The protein below binds the small molecule below.
Small molecule (SMILES): Oc1cc(O)c2c(c1)O[C@H](c1ccc(O)c(O)c1)[C@H](O)C2

Binding-site contacts:
Ligand atom CAV contacts residue LEU54 of chain 1.C at 3.6 Å (hydrophobic).
Ligand atom CAK contacts residue LYS137 of chain 1.C at 3.4 Å.
Ligand atom OAG contacts residue ILE56 of chain 1.C at 4.3 Å.
Ligand atom CBD contacts residue VAL36 of chain 1.C at 4.2 Å (hydrophobic).
Ligand atom CAY contacts residue LYS137 of chain 1.C at 3.7 Å.
Ligand atom CAK contacts residue ILE33 of chain 1.C at 3.9 Å (hydrophobic).
Ligand atom CAV contacts residue THR29 of chain 1.C at 3.9 Å.
Ligand atom OAD contacts residue LEU54 of chain 1.C at 3.9 Å.
Ligand atom CAI contacts residue LEU141 of chain 1.C at 3.5 Å (hydrophobic).
Ligand atom CAN contacts residue ILE33 of chain 1.C at 3.8 Å (hydrophobic).
Ligand atom OAB contacts residue ILE33 of chain 1.C at 3.7 Å.
Ligand atom OAG contacts residue LYS137 of chain 1.C at 4.2 Å.
Ligand atom CBE contacts residue LEU54 of chain 1.C at 4.1 Å (hydrophobic).
Ligand atom OAD contacts residue THR29 of chain 1.C at 3.1 Å (h-bond).
Ligand atom CAI contacts residue HIS67 of chain 1.C at 3.8 Å.
Ligand atom CBC contacts residue ILE33 of chain 1.C at 4.1 Å (hydrophobic).
Ligand atom CAO contacts residue THR29 of chain 1.C at 4.0 Å.
Ligand atom CBC contacts residue LYS137 of chain 1.C at 4.2 Å.
Ligand atom CAN contacts residue LYS137 of chain 1.C at 3.8 Å.
Ligand atom CBF contacts residue VAL36 of chain 1.C at 3.9 Å (hydrophobic).
Ligand atom CAP contacts residue VAL36 of chain 1.C at 4.1 Å (hydrophobic).
Ligand atom OAR contacts residue LYS137 of chain 1.C at 4.0 Å.
Ligand atom CBD contacts residue LYS137 of chain 1.C at 4.3 Å.
Ligand atom CAJ contacts residue LEU141 of chain 1.C at 4.2 Å (hydrophobic).
Ligand atom CAO contacts residue LEU54 of chain 1.C at 3.4 Å (hydrophobic).
Ligand atom CAO contacts residue LEU141 of chain 1.C at 4.3 Å (hydrophobic).
Ligand atom CAU contacts residue HIS67 of chain 1.C at 3.9 Å.
Ligand atom OAD contacts residue VAL39 of chain 1.C at 4.1 Å.
Ligand atom CAU contacts residue LEU54 of chain 1.C at 4.3 Å (hydrophobic).
Ligand atom OAG contacts residue ASP35 of chain 1.C at 4.2 Å.
Ligand atom CAV contacts residue LEU141 of chain 1.C at 3.9 Å (hydrophobic).
Ligand atom OAR contacts residue ILE33 of chain 1.C at 4.0 Å.
Ligand atom OAQ contacts residue LYS137 of chain 1.C at 4.2 Å.
Ligand atom CAU contacts residue LEU141 of chain 1.C at 3.6 Å (hydrophobic).
Ligand atom CAT contacts residue ILE33 of chain 1.C at 3.6 Å (hydrophobic).
Ligand atom CBA contacts residue LEU54 of chain 1.C at 3.9 Å (hydrophobic).
Ligand atom OAC contacts residue LEU141 of chain 1.C at 3.7 Å.
Ligand atom CAT contacts residue LYS137 of chain 1.C at 3.7 Å.
Ligand atom OAB contacts residue LYS137 of chain 1.C at 4.2 Å.
Ligand atom OAC contacts residue HIS67 of chain 1.C at 4.0 Å.

Sequence of chain 1.C:
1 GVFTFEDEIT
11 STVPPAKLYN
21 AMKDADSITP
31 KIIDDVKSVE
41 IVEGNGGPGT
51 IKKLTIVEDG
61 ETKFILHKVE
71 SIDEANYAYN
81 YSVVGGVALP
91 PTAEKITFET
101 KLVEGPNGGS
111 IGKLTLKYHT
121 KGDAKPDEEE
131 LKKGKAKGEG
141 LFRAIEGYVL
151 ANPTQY